A protein and the small-molecule ligand that binds it are described below.
Small molecule (SMILES): O=S(=O)(O)c1cccc2cccc(Nc3ccccc3)c12

Binding-site contacts:
Ligand atom S contacts residue TYR154 of chain 1.C at 3.3 Å (h-bond).
Ligand atom C1 contacts residue LYS37 of chain 1.C at 4.1 Å.
Ligand atom O1 contacts residue TYR154 of chain 1.C at 3.5 Å (h-bond).
Ligand atom C8 contacts residue TYR154 of chain 1.C at 4.1 Å (hydrophobic).
Ligand atom C9 contacts residue TYR154 of chain 1.C at 3.4 Å (hydrophobic).
Ligand atom C12 contacts residue LYS37 of chain 1.C at 4.0 Å.
Ligand atom C15 contacts residue LYS37 of chain 1.C at 3.2 Å.
Ligand atom C14 contacts residue PHE162 of chain 1.C at 4.1 Å (hydrophobic).
Ligand atom C11 contacts residue VAL161 of chain 1.C at 3.7 Å (hydrophobic).
Ligand atom C12 contacts residue VAL161 of chain 1.C at 3.4 Å (hydrophobic).
Ligand atom C1 contacts residue TYR154 of chain 1.C at 3.1 Å (hydrophobic).
Ligand atom O3 contacts residue TYR154 of chain 1.C at 2.4 Å (h-bond).
Ligand atom C11 contacts residue LYS37 of chain 1.C at 3.6 Å.
Ligand atom C7 contacts residue LYS37 of chain 1.C at 3.3 Å.
Ligand atom N contacts residue LYS37 of chain 1.C at 3.7 Å.
Ligand atom S contacts residue LYS37 of chain 1.C at 4.0 Å.
Ligand atom C7 contacts residue ALA38 of chain 1.C at 3.6 Å (hydrophobic).
Ligand atom C10 contacts residue TYR154 of chain 1.C at 3.0 Å (hydrophobic).
Ligand atom N contacts residue TYR154 of chain 1.C at 3.4 Å.
Ligand atom C4 contacts residue VAL151 of chain 1.C at 4.0 Å (hydrophobic).
Ligand atom C8 contacts residue LYS37 of chain 1.C at 3.4 Å.
Ligand atom C13 contacts residue VAL161 of chain 1.C at 3.7 Å (hydrophobic).
Ligand atom O1 contacts residue LYS37 of chain 1.C at 3.4 Å.
Ligand atom O2 contacts residue LYS37 of chain 1.C at 3.7 Å.
Ligand atom C10 contacts residue LYS37 of chain 1.C at 4.0 Å.
Ligand atom C12 contacts residue PHE162 of chain 1.C at 3.4 Å (hydrophobic).
Ligand atom C16 contacts residue LYS37 of chain 1.C at 3.1 Å.
Ligand atom C4 contacts residue TYR154 of chain 1.C at 3.5 Å (hydrophobic).
Ligand atom C9 contacts residue LYS37 of chain 1.C at 3.8 Å.
Ligand atom C4 contacts residue VAL34 of chain 1.C at 3.4 Å (hydrophobic).
Ligand atom C2 contacts residue VAL161 of chain 1.C at 3.9 Å (hydrophobic).
Ligand atom C5 contacts residue TYR154 of chain 1.C at 3.3 Å (hydrophobic).
Ligand atom C3 contacts residue TYR154 of chain 1.C at 3.8 Å (hydrophobic).
Ligand atom C6 contacts residue ALA38 of chain 1.C at 3.5 Å (hydrophobic).
Ligand atom C2 contacts residue TYR154 of chain 1.C at 3.6 Å (hydrophobic).
Ligand atom C13 contacts residue PHE162 of chain 1.C at 3.0 Å (hydrophobic).
Ligand atom C13 contacts residue LYS37 of chain 1.C at 4.0 Å.
Ligand atom C14 contacts residue LYS37 of chain 1.C at 3.7 Å.
Ligand atom C3 contacts residue VAL34 of chain 1.C at 3.4 Å (hydrophobic).
Ligand atom C6 contacts residue TYR154 of chain 1.C at 3.8 Å (hydrophobic).

Sequence of chain 1.C:
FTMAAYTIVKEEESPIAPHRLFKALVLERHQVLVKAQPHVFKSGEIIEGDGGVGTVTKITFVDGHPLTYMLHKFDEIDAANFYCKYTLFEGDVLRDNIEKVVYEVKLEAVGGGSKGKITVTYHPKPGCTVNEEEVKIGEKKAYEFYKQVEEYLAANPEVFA